Binding-site contacts:
Ligand atom N18 contacts residue GLY27 of chain 1.D at 3.4 Å (h-bond).
Ligand atom O9 contacts residue THR32 of chain 1.B at 2.9 Å (h-bond).
Ligand atom C5 contacts residue GLY29 of chain 1.B at 3.3 Å.
Ligand atom C13 contacts residue THR32 of chain 1.B at 3.5 Å.
Ligand atom CL21 contacts residue VAL18 of chain 1.B at 3.6 Å.
Ligand atom O15 contacts residue GLY22 of chain 1.B at 3.4 Å.
Ligand atom O10 contacts residue GLU30 of chain 1.D at 3.4 Å (salt-bridge).
Ligand atom N17 contacts residue GLY22 of chain 1.B at 3.3 Å.
Ligand atom N4 contacts residue THR28 of chain 1.B at 3.6 Å (h-bond).
Ligand atom S1 contacts residue GLY29 of chain 1.B at 3.5 Å (h-bond).
Ligand atom N17 contacts residue GLY27 of chain 1.B at 3.2 Å (h-bond).
Ligand atom C31 contacts residue ARG23 of chain 1.B at 3.5 Å.
Ligand atom S2 contacts residue GLY29 of chain 1.D at 3.5 Å (h-bond).
Ligand atom O10 contacts residue LEU31 of chain 1.D at 3.0 Å (h-bond).
Ligand atom C6 contacts residue GLY29 of chain 1.D at 3.4 Å.
Ligand atom C5 contacts residue GLY22 of chain 1.B at 3.2 Å.
Ligand atom O15 contacts residue GLY29 of chain 1.B at 3.6 Å.
Ligand atom O15 contacts residue THR32 of chain 1.B at 2.6 Å (h-bond).
Ligand atom N18 contacts residue GLY22 of chain 1.D at 3.3 Å.
Ligand atom C6 contacts residue GLY22 of chain 1.D at 3.2 Å.
Ligand atom O11 contacts residue GLY27 of chain 1.D at 3.4 Å.
Ligand atom C30 contacts residue ARG23 of chain 1.D at 3.5 Å.
Ligand atom O16 contacts residue GLY22 of chain 1.D at 3.3 Å.
Ligand atom O10 contacts residue GLY29 of chain 1.D at 3.1 Å.
Ligand atom O9 contacts residue GLU30 of chain 1.B at 3.4 Å (salt-bridge).
Ligand atom N3 contacts residue GLY27 of chain 1.D at 3.2 Å.
Ligand atom O9 contacts residue GLY29 of chain 1.B at 3.1 Å.
Ligand atom O16 contacts residue THR32 of chain 1.D at 2.6 Å (h-bond).
Ligand atom C32 contacts residue THR28 of chain 1.B at 3.5 Å.
Ligand atom N3 contacts residue GLY29 of chain 1.D at 3.0 Å (h-bond).
Ligand atom N4 contacts residue GLY29 of chain 1.B at 3.0 Å (h-bond).
Ligand atom C14 contacts residue THR32 of chain 1.D at 3.5 Å.
Ligand atom CL22 contacts residue VAL18 of chain 1.D at 3.5 Å.
Ligand atom O10 contacts residue THR32 of chain 1.D at 3.0 Å (h-bond).
Ligand atom C30 contacts residue GLY22 of chain 1.D at 3.6 Å.
Ligand atom N4 contacts residue GLY27 of chain 1.B at 3.1 Å.
Ligand atom C30 contacts residue MET19 of chain 1.D at 3.4 Å (hydrophobic).
Ligand atom O12 contacts residue GLY27 of chain 1.B at 3.5 Å.
Ligand atom O9 contacts residue LEU31 of chain 1.B at 3.1 Å (h-bond).
Ligand atom C31 contacts residue GLY22 of chain 1.B at 3.5 Å.

Sequence of chain 1.B:
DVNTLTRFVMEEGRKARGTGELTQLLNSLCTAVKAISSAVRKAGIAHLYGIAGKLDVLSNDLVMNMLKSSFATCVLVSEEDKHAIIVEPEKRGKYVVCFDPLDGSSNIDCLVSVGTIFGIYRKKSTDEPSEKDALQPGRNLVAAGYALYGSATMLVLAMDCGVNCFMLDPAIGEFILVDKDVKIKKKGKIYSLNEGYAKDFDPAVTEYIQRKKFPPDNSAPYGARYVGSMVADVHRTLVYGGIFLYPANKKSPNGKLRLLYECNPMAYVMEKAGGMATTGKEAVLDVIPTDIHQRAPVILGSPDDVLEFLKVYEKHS

A small-molecule ligand and the protein it binds are described below.
Small molecule (SMILES): O=C(NCCCOCCCNC(=O)NS(=O)(=O)c1cccc(Cl)c1)NS(=O)(=O)c1cccc(Cl)c1

Sequence of chain 1.D:
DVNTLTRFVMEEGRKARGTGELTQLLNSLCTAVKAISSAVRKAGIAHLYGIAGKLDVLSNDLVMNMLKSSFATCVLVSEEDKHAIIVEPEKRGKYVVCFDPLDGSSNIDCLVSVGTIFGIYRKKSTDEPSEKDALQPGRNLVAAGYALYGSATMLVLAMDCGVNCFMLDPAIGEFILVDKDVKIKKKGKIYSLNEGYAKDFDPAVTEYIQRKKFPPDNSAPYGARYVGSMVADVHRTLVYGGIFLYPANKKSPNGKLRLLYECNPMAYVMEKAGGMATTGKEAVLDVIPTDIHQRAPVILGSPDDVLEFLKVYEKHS